Binding-site contacts:
Ligand atom N01 contacts residue SER127 of chain 2.B at 3.5 Å.
Ligand atom C04 contacts residue GLY17 of chain 2.B at 3.5 Å.
Ligand atom N01 contacts residue VAL126 of chain 2.B at 3.4 Å (h-bond).
Ligand atom C03 contacts residue VAL126 of chain 2.B at 4.0 Å (hydrophobic).
Ligand atom CL1 contacts residue VAL21 of chain 2.B at 3.6 Å.
Ligand atom C02 contacts residue SER127 of chain 2.B at 4.2 Å.
Ligand atom C05 contacts residue TYR123 of chain 2.B at 4.1 Å (hydrophobic).
Ligand atom CL1 contacts residue VAL117 of chain 2.B at 4.2 Å.
Ligand atom C02 contacts residue THR15 of chain 2.B at 3.1 Å.
Ligand atom C09 contacts residue HIS18 of chain 2.B at 3.4 Å.
Ligand atom C06 contacts residue THR119 of chain 2.B at 4.1 Å.
Ligand atom C02 contacts residue GLY17 of chain 2.B at 4.2 Å.
Ligand atom C03 contacts residue THR15 of chain 2.B at 4.1 Å.
Ligand atom N10 contacts residue TYR123 of chain 2.B at 2.8 Å (h-bond).
Ligand atom C05 contacts residue ARG91 of chain 2.B at 4.0 Å.
Ligand atom C02 contacts residue VAL126 of chain 2.B at 3.5 Å (hydrophobic).
Ligand atom C08 contacts residue GLY17 of chain 2.B at 3.9 Å.
Ligand atom C09 contacts residue GLY17 of chain 2.B at 3.9 Å.
Ligand atom CL1 contacts residue GLY89 of chain 2.B at 3.4 Å.
Ligand atom CL1 contacts residue THR119 of chain 2.B at 3.3 Å.
Ligand atom N01 contacts residue THR15 of chain 2.B at 2.7 Å (h-bond).
Ligand atom C08 contacts residue GLY89 of chain 2.B at 4.0 Å.
Ligand atom C03 contacts residue ARG91 of chain 2.B at 4.2 Å.
Ligand atom C02 contacts residue HIS18 of chain 2.B at 3.5 Å.
Ligand atom N01 contacts residue HIS18 of chain 2.B at 3.5 Å.
Ligand atom N10 contacts residue ARG91 of chain 2.B at 3.8 Å.
Ligand atom N10 contacts residue VAL126 of chain 2.B at 2.8 Å (h-bond).
Ligand atom C03 contacts residue GLY17 of chain 2.B at 3.8 Å.
Ligand atom CL1 contacts residue LEU90 of chain 2.B at 3.6 Å.
Ligand atom C03 contacts residue HIS18 of chain 2.B at 3.8 Å.
Ligand atom C06 contacts residue GLY17 of chain 2.B at 4.0 Å.
Ligand atom C06 contacts residue VAL21 of chain 2.B at 4.0 Å (hydrophobic).
Ligand atom C08 contacts residue VAL21 of chain 2.B at 3.8 Å (hydrophobic).
Ligand atom C05 contacts residue THR119 of chain 2.B at 3.3 Å.
Ligand atom N01 contacts residue SER128 of chain 2.B at 4.0 Å.
Ligand atom C05 contacts residue GLY17 of chain 2.B at 3.9 Å.
Ligand atom C04 contacts residue ARG91 of chain 2.B at 4.0 Å.
Ligand atom C04 contacts residue TYR123 of chain 2.B at 3.9 Å (hydrophobic).
Ligand atom N10 contacts residue GLY17 of chain 2.B at 3.7 Å.
Ligand atom C04 contacts residue VAL126 of chain 2.B at 3.8 Å (hydrophobic).

A protein and the small-molecule ligand that binds it are described below.
Small molecule (SMILES): N#Cc1ccc(Cl)cc1N

Sequence of chain 2.B:
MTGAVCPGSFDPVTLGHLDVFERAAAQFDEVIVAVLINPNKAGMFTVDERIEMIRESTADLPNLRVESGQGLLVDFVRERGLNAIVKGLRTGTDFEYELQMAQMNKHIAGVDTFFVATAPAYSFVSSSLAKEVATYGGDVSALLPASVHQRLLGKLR